Sequence of chain 1.B:
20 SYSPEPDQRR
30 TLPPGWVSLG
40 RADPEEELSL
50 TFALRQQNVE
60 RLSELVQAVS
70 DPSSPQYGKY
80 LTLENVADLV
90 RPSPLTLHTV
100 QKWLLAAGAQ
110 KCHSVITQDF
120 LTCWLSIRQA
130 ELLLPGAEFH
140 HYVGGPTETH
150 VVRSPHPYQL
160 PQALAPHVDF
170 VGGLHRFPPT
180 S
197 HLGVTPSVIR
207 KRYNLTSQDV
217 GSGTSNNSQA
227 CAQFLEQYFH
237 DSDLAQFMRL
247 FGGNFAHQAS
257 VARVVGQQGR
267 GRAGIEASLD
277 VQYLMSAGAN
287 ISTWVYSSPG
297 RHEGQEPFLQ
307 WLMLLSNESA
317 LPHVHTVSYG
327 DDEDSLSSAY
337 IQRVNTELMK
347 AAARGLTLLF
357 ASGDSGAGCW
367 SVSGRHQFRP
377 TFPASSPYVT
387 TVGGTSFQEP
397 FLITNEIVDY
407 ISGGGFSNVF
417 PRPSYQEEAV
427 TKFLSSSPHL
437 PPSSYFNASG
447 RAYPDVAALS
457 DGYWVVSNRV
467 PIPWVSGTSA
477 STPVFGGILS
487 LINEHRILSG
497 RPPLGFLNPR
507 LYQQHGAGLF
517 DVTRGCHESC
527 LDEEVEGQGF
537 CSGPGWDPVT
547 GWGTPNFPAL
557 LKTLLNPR

A protein and the small-molecule ligand that binds it are described below.
Small molecule (SMILES): CC(=O)N[C@@H]1[C@@H](O)[C@H](O)[C@@H](CO)O[C@H]1O

Binding-site contacts:
Ligand atom C6 contacts residue ASN210 of chain 1.B at 3.2 Å.
Ligand atom C4 contacts residue ARG208 of chain 1.B at 4.2 Å.
Ligand atom C5 contacts residue ASN210 of chain 1.B at 2.5 Å.
Ligand atom O6 contacts residue ASN552 of chain 1.B at 3.9 Å.
Ligand atom C6 contacts residue ASN552 of chain 1.B at 3.3 Å.
Ligand atom C2 contacts residue ASN210 of chain 1.B at 3.8 Å.
Ligand atom C5 contacts residue ASN552 of chain 1.B at 3.9 Å.
Ligand atom O6 contacts residue ARG208 of chain 1.B at 3.7 Å.
Ligand atom C3 contacts residue ASN210 of chain 1.B at 2.5 Å.
Ligand atom C6 contacts residue ARG208 of chain 1.B at 3.7 Å.
Ligand atom O6 contacts residue PHE516 of chain 1.B at 3.6 Å.
Ligand atom C5 contacts residue ARG208 of chain 1.B at 3.4 Å.
Ligand atom O6 contacts residue ASN210 of chain 1.B at 4.5 Å.
Ligand atom C1 contacts residue ARG208 of chain 1.B at 4.5 Å.
Ligand atom O3 contacts residue ASN210 of chain 1.B at 2.9 Å (h-bond).
Ligand atom C4 contacts residue ASN552 of chain 1.B at 3.5 Å.
Ligand atom C1 contacts residue ASN210 of chain 1.B at 4.1 Å.
Ligand atom C4 contacts residue ASN210 of chain 1.B at 1.3 Å.
Ligand atom O5 contacts residue ARG208 of chain 1.B at 3.5 Å (salt-bridge).
Ligand atom O5 contacts residue ASN210 of chain 1.B at 3.7 Å.